Sequence of chain 19.C:
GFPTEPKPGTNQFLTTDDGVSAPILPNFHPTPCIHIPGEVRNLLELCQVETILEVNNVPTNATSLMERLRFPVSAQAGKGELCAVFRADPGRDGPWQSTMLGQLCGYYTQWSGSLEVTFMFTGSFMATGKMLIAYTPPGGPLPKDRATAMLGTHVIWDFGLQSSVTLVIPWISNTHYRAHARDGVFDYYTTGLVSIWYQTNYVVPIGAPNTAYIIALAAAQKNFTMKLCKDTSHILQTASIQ

Binding-site contacts:
Ligand atom O1A contacts residue TRP203 of chain 19.A at 3.3 Å.
Ligand atom C4A contacts residue THR114 of chain 19.A at 3.6 Å.
Ligand atom O1B contacts residue TYR201 of chain 19.A at 3.4 Å.
Ligand atom N3A contacts residue ILE113 of chain 19.A at 3.7 Å.
Ligand atom N3A contacts residue ASP112 of chain 19.A at 2.8 Å (salt-bridge).
Ligand atom C5C contacts residue ILE111 of chain 19.A at 3.7 Å (hydrophobic).
Ligand atom C4 contacts residue VAL190 of chain 19.A at 3.8 Å (hydrophobic).
Ligand atom C31 contacts residue PRO177 of chain 19.A at 3.9 Å (hydrophobic).
Ligand atom C3C contacts residue PHE135 of chain 19.A at 3.8 Å (hydrophobic).
Ligand atom C3B contacts residue TRP203 of chain 19.A at 3.2 Å (hydrophobic).
Ligand atom C6C contacts residue TYR201 of chain 19.A at 4.0 Å (hydrophobic).
Ligand atom C4B contacts residue TRP203 of chain 19.A at 3.6 Å (hydrophobic).
Ligand atom C5C contacts residue PHE135 of chain 19.A at 3.5 Å (hydrophobic).
Ligand atom C31 contacts residue VAL179 of chain 19.A at 3.5 Å (hydrophobic).
Ligand atom C3 contacts residue PHE155 of chain 19.A at 4.0 Å (hydrophobic).
Ligand atom C5B contacts residue ASP112 of chain 19.A at 3.9 Å.
Ligand atom C2A contacts residue TRP203 of chain 19.A at 3.6 Å (hydrophobic).
Ligand atom O1B contacts residue MET230 of chain 19.A at 4.0 Å.
Ligand atom C4C contacts residue PHE135 of chain 19.A at 3.7 Å (hydrophobic).
Ligand atom O1 contacts residue PHE155 of chain 19.A at 3.5 Å.
Ligand atom C31 contacts residue ILE24 of chain 19.C at 3.6 Å (hydrophobic).
Ligand atom C6B contacts residue ILE113 of chain 19.A at 4.0 Å (hydrophobic).
Ligand atom C2C contacts residue VAL192 of chain 19.A at 3.7 Å (hydrophobic).
Ligand atom C5B contacts residue ILE113 of chain 19.A at 3.5 Å (hydrophobic).
Ligand atom C4B contacts residue ASN228 of chain 19.A at 4.0 Å.
Ligand atom C5B contacts residue ILE111 of chain 19.A at 4.0 Å (hydrophobic).
Ligand atom N2 contacts residue PHE155 of chain 19.A at 3.6 Å.
Ligand atom C7C contacts residue MET230 of chain 19.A at 4.0 Å (hydrophobic).
Ligand atom C4 contacts residue ILE24 of chain 19.C at 4.0 Å (hydrophobic).
Ligand atom C4C contacts residue VAL192 of chain 19.A at 3.5 Å (hydrophobic).
Ligand atom C5 contacts residue PHE155 of chain 19.A at 3.9 Å (hydrophobic).
Ligand atom C3B contacts residue ASN228 of chain 19.A at 4.0 Å.
Ligand atom C2B contacts residue TYR201 of chain 19.A at 3.4 Å (hydrophobic).
Ligand atom N2 contacts residue PHE233 of chain 19.A at 3.8 Å.
Ligand atom O1A contacts residue ASN228 of chain 19.A at 3.7 Å.
Ligand atom C5A contacts residue ASN228 of chain 19.A at 4.0 Å.
Ligand atom C4A contacts residue ASP112 of chain 19.A at 3.0 Å.
Ligand atom C2B contacts residue TRP203 of chain 19.A at 4.1 Å (hydrophobic).
Ligand atom C5 contacts residue PHE233 of chain 19.A at 3.9 Å (hydrophobic).
Ligand atom O1 contacts residue PHE233 of chain 19.A at 3.1 Å.

Sequence of chain 20.C:
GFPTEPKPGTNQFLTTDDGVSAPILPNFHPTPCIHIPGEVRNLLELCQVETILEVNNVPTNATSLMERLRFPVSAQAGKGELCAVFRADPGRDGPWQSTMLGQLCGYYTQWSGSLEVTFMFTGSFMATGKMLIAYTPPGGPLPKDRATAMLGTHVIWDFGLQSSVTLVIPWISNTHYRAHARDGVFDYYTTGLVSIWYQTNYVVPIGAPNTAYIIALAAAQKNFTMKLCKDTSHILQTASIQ

This small molecule binds to this protein.
Small molecule (SMILES): Cc1cc(CCCCCCCOc2ccc(C3=NCCO3)cc2)on1

Sequence of chain 19.A:
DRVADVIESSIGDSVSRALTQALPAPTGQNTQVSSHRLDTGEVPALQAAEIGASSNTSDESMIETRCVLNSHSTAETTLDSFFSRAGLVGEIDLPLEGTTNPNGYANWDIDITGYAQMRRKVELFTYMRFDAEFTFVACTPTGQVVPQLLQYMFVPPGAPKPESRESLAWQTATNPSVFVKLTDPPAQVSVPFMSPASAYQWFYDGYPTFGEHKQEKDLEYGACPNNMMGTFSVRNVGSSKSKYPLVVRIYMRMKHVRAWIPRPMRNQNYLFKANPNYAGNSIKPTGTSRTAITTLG